Binding-site contacts:
Ligand atom C12 contacts residue PHE283 of chain 1.A at 3.4 Å (hydrophobic).
Ligand atom N10 contacts residue LEU229 of chain 1.A at 3.6 Å.
Ligand atom N10 contacts residue TYR78 of chain 1.A at 3.8 Å.
Ligand atom N4 contacts residue PHE283 of chain 1.A at 3.1 Å.
Ligand atom C11 contacts residue SER231 of chain 1.A at 4.0 Å.
Ligand atom C28 contacts residue PHE250 of chain 1.A at 3.7 Å (hydrophobic).
Ligand atom C24 contacts residue LEU189 of chain 1.A at 3.9 Å (hydrophobic).
Ligand atom C28 contacts residue HIS79 of chain 1.A at 3.9 Å.
Ligand atom N4 contacts residue PHE250 of chain 1.A at 4.0 Å.
Ligand atom F19 contacts residue PHE193 of chain 1.A at 3.6 Å.
Ligand atom C1 contacts residue PHE250 of chain 1.A at 3.9 Å (hydrophobic).
Ligand atom C1 contacts residue GLN280 of chain 1.A at 3.3 Å.
Ligand atom C2 contacts residue PHE250 of chain 1.A at 3.7 Å (hydrophobic).
Ligand atom C5 contacts residue PHE283 of chain 1.A at 3.5 Å (hydrophobic).
Ligand atom C6 contacts residue PHE283 of chain 1.A at 3.8 Å (hydrophobic).
Ligand atom N9 contacts residue LEU229 of chain 1.A at 3.9 Å.
Ligand atom C6 contacts residue GLN280 of chain 1.A at 3.3 Å.
Ligand atom C8 contacts residue PHE283 of chain 1.A at 3.5 Å (hydrophobic).
Ligand atom C16 contacts residue MET267 of chain 1.A at 3.6 Å (hydrophobic).
Ligand atom C15 contacts residue PHE283 of chain 1.A at 3.7 Å (hydrophobic).
Ligand atom C1 contacts residue PHE283 of chain 1.A at 3.8 Å (hydrophobic).
Ligand atom C1 contacts residue TYR247 of chain 1.A at 3.8 Å (hydrophobic).
Ligand atom C26 contacts residue PHE250 of chain 1.A at 3.8 Å (hydrophobic).
Ligand atom N3 contacts residue PHE250 of chain 1.A at 3.7 Å.
Ligand atom C25 contacts residue LEU229 of chain 1.A at 3.7 Å (hydrophobic).
Ligand atom C12 contacts residue ILE246 of chain 1.A at 3.9 Å (hydrophobic).
Ligand atom C29 contacts residue HIS79 of chain 1.A at 3.8 Å.
Ligand atom O7 contacts residue GLN280 of chain 1.A at 2.6 Å (h-bond).
Ligand atom C11 contacts residue VAL232 of chain 1.A at 3.9 Å (hydrophobic).
Ligand atom F19 contacts residue LEU189 of chain 1.A at 3.8 Å.
Ligand atom C22 contacts residue PHE250 of chain 1.A at 3.9 Å (hydrophobic).
Ligand atom C2 contacts residue MET267 of chain 1.A at 3.6 Å (hydrophobic).
Ligand atom C26 contacts residue ILE246 of chain 1.A at 3.8 Å (hydrophobic).
Ligand atom C16 contacts residue PHE283 of chain 1.A at 3.7 Å (hydrophobic).
Ligand atom F20 contacts residue VAL287 of chain 1.A at 3.4 Å.
Ligand atom C23 contacts residue LEU189 of chain 1.A at 3.8 Å (hydrophobic).
Ligand atom C12 contacts residue VAL232 of chain 1.A at 3.8 Å (hydrophobic).
Ligand atom C11 contacts residue LEU229 of chain 1.A at 3.8 Å (hydrophobic).
Ligand atom N3 contacts residue PHE283 of chain 1.A at 3.3 Å.
Ligand atom C2 contacts residue PHE283 of chain 1.A at 3.5 Å (hydrophobic).

A small-molecule ligand and the protein it binds are described below.
Small molecule (SMILES): O=c1ccn(-c2cccc(OC(F)(F)F)c2)nc1-c1ccnn1-c1cccc(F)c1

Sequence of chain 1.A:
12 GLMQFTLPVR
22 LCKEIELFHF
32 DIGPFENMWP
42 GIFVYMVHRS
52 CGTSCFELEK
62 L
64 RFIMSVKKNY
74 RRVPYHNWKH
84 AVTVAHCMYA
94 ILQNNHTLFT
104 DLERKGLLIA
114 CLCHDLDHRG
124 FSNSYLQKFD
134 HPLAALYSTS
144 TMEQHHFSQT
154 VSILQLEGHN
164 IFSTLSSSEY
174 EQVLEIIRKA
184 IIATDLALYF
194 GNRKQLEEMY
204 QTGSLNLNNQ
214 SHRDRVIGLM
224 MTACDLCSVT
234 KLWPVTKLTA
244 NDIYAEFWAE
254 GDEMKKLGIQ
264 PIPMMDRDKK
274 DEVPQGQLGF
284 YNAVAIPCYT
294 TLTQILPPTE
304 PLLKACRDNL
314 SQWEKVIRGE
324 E